Binding-site contacts:
Ligand atom C5 contacts residue ASN154 of chain 1.B at 3.7 Å.
Ligand atom C6 contacts residue LYS3 of chain 1.B at 3.9 Å.
Ligand atom O5 contacts residue ASN154 of chain 1.B at 2.4 Å (h-bond).
Ligand atom C1 contacts residue ASN154 of chain 1.B at 1.5 Å.
Ligand atom N2 contacts residue ASN154 of chain 1.B at 2.9 Å (h-bond).
Ligand atom C7 contacts residue ASN154 of chain 1.B at 3.5 Å.
Ligand atom C5 contacts residue LYS3 of chain 1.B at 3.6 Å.
Ligand atom C1 contacts residue LYS3 of chain 1.B at 4.0 Å.
Ligand atom O5 contacts residue LYS3 of chain 1.B at 3.5 Å (salt-bridge).
Ligand atom C2 contacts residue ASN154 of chain 1.B at 2.5 Å.
Ligand atom C4 contacts residue ASN154 of chain 1.B at 4.3 Å.
Ligand atom O7 contacts residue ASN154 of chain 1.B at 3.7 Å.
Ligand atom C3 contacts residue ASN154 of chain 1.B at 3.8 Å.

Sequence of chain 1.B:
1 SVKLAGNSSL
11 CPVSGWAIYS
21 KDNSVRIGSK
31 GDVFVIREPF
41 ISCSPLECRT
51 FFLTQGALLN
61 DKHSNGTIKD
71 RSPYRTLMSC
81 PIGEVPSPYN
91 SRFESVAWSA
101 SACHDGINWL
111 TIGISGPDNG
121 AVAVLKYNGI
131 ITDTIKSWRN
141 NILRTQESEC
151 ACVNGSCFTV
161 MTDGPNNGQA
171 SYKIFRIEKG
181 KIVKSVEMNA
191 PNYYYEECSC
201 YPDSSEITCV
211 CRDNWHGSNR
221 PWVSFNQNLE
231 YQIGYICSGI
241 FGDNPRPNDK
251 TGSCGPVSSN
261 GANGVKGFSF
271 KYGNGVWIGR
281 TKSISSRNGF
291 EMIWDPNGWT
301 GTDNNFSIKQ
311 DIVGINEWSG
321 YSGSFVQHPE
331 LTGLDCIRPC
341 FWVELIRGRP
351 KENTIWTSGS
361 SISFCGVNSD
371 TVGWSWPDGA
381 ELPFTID

This protein binds this small molecule.
Small molecule (SMILES): CC(=O)N[C@@H]1[C@@H](O)[C@H](O)[C@@H](CO)O[C@H]1O